Sequence of chain 1.C:
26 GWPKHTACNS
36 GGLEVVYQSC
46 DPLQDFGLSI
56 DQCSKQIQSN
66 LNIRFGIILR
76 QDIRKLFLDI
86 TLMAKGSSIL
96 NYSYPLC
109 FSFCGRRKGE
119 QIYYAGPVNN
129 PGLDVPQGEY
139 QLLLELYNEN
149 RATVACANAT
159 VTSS

Binding-site contacts:
Ligand atom C2 contacts residue SER93 of chain 1.C at 3.6 Å.
Ligand atom O5 contacts residue ASN96 of chain 1.C at 2.3 Å (h-bond).
Ligand atom O7 contacts residue ASN96 of chain 1.C at 3.5 Å (h-bond).
Ligand atom O3 contacts residue SER93 of chain 1.C at 4.4 Å.
Ligand atom C4 contacts residue ASN96 of chain 1.C at 4.2 Å.
Ligand atom C8 contacts residue ILE94 of chain 1.C at 3.5 Å (hydrophobic).
Ligand atom C5 contacts residue BEN1 of chain 1.V at 3.7 Å.
Ligand atom C3 contacts residue ASN96 of chain 1.C at 3.8 Å.
Ligand atom C3 contacts residue SER93 of chain 1.C at 3.5 Å.
Ligand atom C7 contacts residue ASN96 of chain 1.C at 3.4 Å.
Ligand atom N2 contacts residue ASN96 of chain 1.C at 2.9 Å (h-bond).
Ligand atom C1 contacts residue ASN96 of chain 1.C at 1.4 Å.
Ligand atom C2 contacts residue ASN96 of chain 1.C at 2.4 Å.
Ligand atom C7 contacts residue SER93 of chain 1.C at 4.4 Å.
Ligand atom C6 contacts residue BEN1 of chain 1.V at 4.0 Å.
Ligand atom C1 contacts residue BEN1 of chain 1.V at 3.6 Å.
Ligand atom C8 contacts residue LEU95 of chain 1.C at 4.1 Å (hydrophobic).
Ligand atom O5 contacts residue BEN1 of chain 1.V at 3.0 Å (h-bond).
Ligand atom C8 contacts residue SER93 of chain 1.C at 4.2 Å.
Ligand atom C5 contacts residue ASN96 of chain 1.C at 3.6 Å.
Ligand atom N2 contacts residue SER93 of chain 1.C at 3.2 Å (h-bond).
Ligand atom C1 contacts residue SER93 of chain 1.C at 3.5 Å.

The protein below binds the small molecule below.
Small molecule (SMILES): CC(=O)N[C@@H]1[C@@H](O)[C@H](O)[C@@H](CO)O[C@H]1O